Sequence of chain 1.H:
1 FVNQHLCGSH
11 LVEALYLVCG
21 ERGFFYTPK

Sequence of chain 1.B:
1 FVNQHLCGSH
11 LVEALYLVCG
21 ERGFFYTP

The protein below binds the small molecule below.
Small molecule (SMILES): Oc1cccc(O)c1

Sequence of chain 1.J:
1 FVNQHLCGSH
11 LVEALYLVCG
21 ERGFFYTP

Binding-site contacts:
Ligand atom O1 contacts residue RCO1 of chain 1.Y at 3.8 Å.
Ligand atom O3 contacts residue ALA14 of chain 1.B at 4.5 Å.
Ligand atom O3 contacts residue GLU13 of chain 1.B at 2.5 Å (salt-bridge).
Ligand atom C1 contacts residue HIS10 of chain 1.H at 3.8 Å.
Ligand atom C5 contacts residue GLU13 of chain 1.H at 4.0 Å.
Ligand atom C6 contacts residue GLU13 of chain 1.H at 4.4 Å.
Ligand atom C1 contacts residue SER9 of chain 1.J at 4.1 Å.
Ligand atom C4 contacts residue LEU17 of chain 1.B at 3.8 Å (hydrophobic).
Ligand atom O1 contacts residue SER9 of chain 1.J at 4.0 Å.
Ligand atom O1 contacts residue HIS10 of chain 1.H at 3.1 Å (h-bond).
Ligand atom C2 contacts residue TYR16 of chain 1.B at 3.6 Å (hydrophobic).
Ligand atom C5 contacts residue LEU17 of chain 1.H at 4.5 Å (hydrophobic).
Ligand atom C3 contacts residue GLU13 of chain 1.B at 3.4 Å.
Ligand atom O3 contacts residue SER9 of chain 1.J at 4.3 Å.
Ligand atom C6 contacts residue LEU17 of chain 1.B at 4.4 Å (hydrophobic).
Ligand atom C1 contacts residue RCO1 of chain 1.Y at 4.5 Å.
Ligand atom O1 contacts residue HIS5 of chain 1.J at 3.6 Å (h-bond).
Ligand atom C4 contacts residue GLU13 of chain 1.B at 3.5 Å.
Ligand atom C6 contacts residue HIS10 of chain 1.H at 3.4 Å.
Ligand atom C4 contacts residue LEU17 of chain 1.H at 4.1 Å (hydrophobic).
Ligand atom C2 contacts residue SER9 of chain 1.J at 3.5 Å.
Ligand atom C5 contacts residue ALA14 of chain 1.H at 3.6 Å (hydrophobic).
Ligand atom C5 contacts residue HIS10 of chain 1.H at 4.1 Å.
Ligand atom C3 contacts residue TYR16 of chain 1.B at 3.8 Å (hydrophobic).
Ligand atom C4 contacts residue GLU13 of chain 1.H at 4.4 Å.
Ligand atom O3 contacts residue LEU17 of chain 1.B at 4.0 Å.
Ligand atom C1 contacts residue HIS5 of chain 1.J at 4.1 Å.
Ligand atom C6 contacts residue RCO1 of chain 1.Y at 4.1 Å.
Ligand atom C2 contacts residue HIS10 of chain 1.H at 4.3 Å.
Ligand atom O1 contacts residue LEU6 of chain 1.J at 4.5 Å.
Ligand atom C3 contacts residue SER9 of chain 1.J at 4.2 Å.
Ligand atom O3 contacts residue TYR16 of chain 1.B at 3.3 Å.
Ligand atom C6 contacts residue ALA14 of chain 1.H at 3.9 Å (hydrophobic).
Ligand atom C3 contacts residue LEU17 of chain 1.B at 4.2 Å (hydrophobic).
Ligand atom C5 contacts residue LEU17 of chain 1.B at 4.0 Å (hydrophobic).